Sequence of chain 1.B:
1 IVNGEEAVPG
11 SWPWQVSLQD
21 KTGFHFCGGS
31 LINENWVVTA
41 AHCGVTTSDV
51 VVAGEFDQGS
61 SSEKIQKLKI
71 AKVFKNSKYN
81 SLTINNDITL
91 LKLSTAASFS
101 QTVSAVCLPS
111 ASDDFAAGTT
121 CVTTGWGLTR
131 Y

Sequence of chain 1.C:
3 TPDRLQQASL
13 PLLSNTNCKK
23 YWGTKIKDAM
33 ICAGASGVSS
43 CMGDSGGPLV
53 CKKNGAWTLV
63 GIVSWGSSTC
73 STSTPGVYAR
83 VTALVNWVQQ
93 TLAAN

A protein and the small-molecule ligand that binds it are described below.
Small molecule (SMILES): CC(=O)N[C@@H](CC(C)C)C(=O)N[C@@H](Cc1ccccc1)C(=O)C(F)(F)F

Binding-site contacts:
Ligand atom C4 contacts residue SER47 of chain 1.C at 3.1 Å.
Ligand atom CP4 contacts residue SER42 of chain 1.C at 3.5 Å.
Ligand atom F12 contacts residue PHE26 of chain 1.B at 3.6 Å.
Ligand atom CA4 contacts residue ILE84 of chain 1.B at 3.5 Å (hydrophobic).
Ligand atom O2 contacts residue CYS43 of chain 1.C at 3.2 Å (h-bond).
Ligand atom CA4 contacts residue HIS42 of chain 1.B at 2.9 Å.
Ligand atom CP5 contacts residue SER42 of chain 1.C at 3.5 Å.
Ligand atom OL1 contacts residue TRP67 of chain 1.C at 2.8 Å.
Ligand atom CP5 contacts residue TRP67 of chain 1.C at 3.5 Å (hydrophobic).
Ligand atom CP4 contacts residue SER69 of chain 1.C at 3.8 Å.
Ligand atom F11 contacts residue SER47 of chain 1.C at 3.1 Å.
Ligand atom NL1 contacts residue TRP67 of chain 1.C at 3.5 Å.
Ligand atom CP4 contacts residue TRP67 of chain 1.C at 3.8 Å (hydrophobic).
Ligand atom O2 contacts residue GLY45 of chain 1.C at 2.8 Å (h-bond).
Ligand atom CA2 contacts residue HIS42 of chain 1.B at 3.7 Å.
Ligand atom CA3 contacts residue ILE84 of chain 1.B at 3.3 Å (hydrophobic).
Ligand atom O2 contacts residue MET44 of chain 1.C at 3.5 Å.
Ligand atom CP3 contacts residue SER69 of chain 1.C at 3.6 Å.
Ligand atom CL1 contacts residue TRP67 of chain 1.C at 3.5 Å (hydrophobic).
Ligand atom F13 contacts residue GLY45 of chain 1.C at 3.3 Å.
Ligand atom O2 contacts residue SER47 of chain 1.C at 2.3 Å (h-bond).
Ligand atom CN2 contacts residue SER66 of chain 1.C at 3.6 Å.
Ligand atom CP1 contacts residue CYS43 of chain 1.C at 3.8 Å (hydrophobic).
Ligand atom O2 contacts residue ASP46 of chain 1.C at 3.0 Å (salt-bridge).
Ligand atom F13 contacts residue SER47 of chain 1.C at 3.8 Å.
Ligand atom C1 contacts residue SER47 of chain 1.C at 2.5 Å.
Ligand atom CP5 contacts residue GLY68 of chain 1.C at 3.7 Å.
Ligand atom F12 contacts residue CYS27 of chain 1.B at 3.6 Å.
Ligand atom C2 contacts residue SER47 of chain 1.C at 1.5 Å.
Ligand atom C3 contacts residue SER47 of chain 1.C at 2.6 Å.
Ligand atom CP4 contacts residue GLY68 of chain 1.C at 3.5 Å.
Ligand atom CA1 contacts residue HIS42 of chain 1.B at 3.5 Å.
Ligand atom N3 contacts residue SER47 of chain 1.C at 3.0 Å (h-bond).
Ligand atom C4 contacts residue CYS43 of chain 1.C at 3.3 Å (hydrophobic).
Ligand atom N3 contacts residue SER66 of chain 1.C at 3.4 Å (h-bond).
Ligand atom F13 contacts residue MET44 of chain 1.C at 3.3 Å.
Ligand atom F11 contacts residue HIS42 of chain 1.B at 3.3 Å.
Ligand atom OL1 contacts residue GLY68 of chain 1.C at 2.6 Å (h-bond).
Ligand atom CA4 contacts residue SER66 of chain 1.C at 3.5 Å.
Ligand atom F12 contacts residue SER47 of chain 1.C at 3.0 Å.